A protein and the small-molecule ligand that binds it are described below.
Small molecule (SMILES): CN(C)Cc1ccc(OCc2ccc3ccc(N)nc3c2)cc1

Sequence of chain 1.A:
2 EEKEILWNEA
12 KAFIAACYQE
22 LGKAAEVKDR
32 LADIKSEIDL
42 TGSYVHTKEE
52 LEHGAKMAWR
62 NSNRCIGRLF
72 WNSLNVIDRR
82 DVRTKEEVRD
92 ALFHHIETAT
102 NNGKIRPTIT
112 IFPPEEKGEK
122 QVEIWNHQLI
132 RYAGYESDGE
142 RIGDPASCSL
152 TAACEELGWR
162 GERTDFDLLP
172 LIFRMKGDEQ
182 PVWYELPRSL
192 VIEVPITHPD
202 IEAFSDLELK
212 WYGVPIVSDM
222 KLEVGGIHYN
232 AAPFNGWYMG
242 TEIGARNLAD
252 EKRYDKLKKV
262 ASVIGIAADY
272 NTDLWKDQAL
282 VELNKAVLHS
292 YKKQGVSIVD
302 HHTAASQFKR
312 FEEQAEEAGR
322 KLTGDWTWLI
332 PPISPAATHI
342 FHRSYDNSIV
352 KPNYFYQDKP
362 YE

Binding-site contacts:
Ligand atom C29 contacts residue HIS128 of chain 1.A at 3.4 Å.
Ligand atom C07 contacts residue HEM1 of chain 1.B at 3.6 Å.
Ligand atom C09 contacts residue HEM1 of chain 1.B at 3.5 Å.
Ligand atom N02 contacts residue TYR239 of chain 1.A at 3.5 Å.
Ligand atom C22 contacts residue HEM1 of chain 1.B at 3.0 Å.
Ligand atom N02 contacts residue HEM1 of chain 1.B at 3.7 Å.
Ligand atom C29 contacts residue ASP220 of chain 1.A at 3.2 Å.
Ligand atom C08 contacts residue VAL218 of chain 1.A at 3.8 Å (hydrophobic).
Ligand atom C21 contacts residue HIS128 of chain 1.A at 3.8 Å.
Ligand atom C08 contacts residue HEM1 of chain 1.B at 3.9 Å.
Ligand atom C11 contacts residue HEM1 of chain 1.B at 3.6 Å.
Ligand atom C02 contacts residue TRP238 of chain 1.A at 3.8 Å (hydrophobic).
Ligand atom C25 contacts residue HIS128 of chain 1.A at 3.5 Å.
Ligand atom C06 contacts residue PHE235 of chain 1.A at 3.6 Å (hydrophobic).
Ligand atom N01 contacts residue GLU243 of chain 1.A at 2.7 Å (salt-bridge).
Ligand atom C26 contacts residue HEM1 of chain 1.B at 3.6 Å.
Ligand atom C06 contacts residue VAL218 of chain 1.A at 3.8 Å (hydrophobic).
Ligand atom C26 contacts residue VAL218 of chain 1.A at 3.9 Å (hydrophobic).
Ligand atom C24 contacts residue TYR357 of chain 1.A at 3.8 Å (hydrophobic).
Ligand atom C09 contacts residue GLU243 of chain 1.A at 3.5 Å.
Ligand atom N01 contacts residue HEM1 of chain 1.B at 3.9 Å.
Ligand atom C26 contacts residue HIS128 of chain 1.A at 3.5 Å.
Ligand atom C29 contacts residue LYS360 of chain 1.A at 3.6 Å.
Ligand atom C07 contacts residue VAL218 of chain 1.A at 3.5 Å (hydrophobic).
Ligand atom C23 contacts residue TYR357 of chain 1.A at 3.8 Å (hydrophobic).
Ligand atom N02 contacts residue TRP238 of chain 1.A at 2.8 Å (h-bond).
Ligand atom C05 contacts residue HEM1 of chain 1.B at 3.6 Å.
Ligand atom C24 contacts residue HIS128 of chain 1.A at 3.7 Å.
Ligand atom C04 contacts residue HEM1 of chain 1.B at 3.4 Å.
Ligand atom C10 contacts residue GLU243 of chain 1.A at 3.6 Å.
Ligand atom O12 contacts residue HEM1 of chain 1.B at 3.2 Å.
Ligand atom C25 contacts residue TYR357 of chain 1.A at 3.6 Å (hydrophobic).
Ligand atom C02 contacts residue GLU243 of chain 1.A at 3.6 Å.
Ligand atom C03 contacts residue HEM1 of chain 1.B at 3.1 Å.
Ligand atom C23 contacts residue HEM1 of chain 1.B at 3.5 Å.
Ligand atom C06 contacts residue HEM1 of chain 1.B at 3.3 Å.
Ligand atom C02 contacts residue HEM1 of chain 1.B at 3.6 Å.
Ligand atom N02 contacts residue GLU243 of chain 1.A at 2.7 Å (salt-bridge).
Ligand atom C10 contacts residue HEM1 of chain 1.B at 3.9 Å.
Ligand atom C21 contacts residue HEM1 of chain 1.B at 3.1 Å.